Binding-site contacts:
Ligand atom O5 contacts residue ASN47 of chain 26.F at 2.2 Å (h-bond).
Ligand atom C2 contacts residue ASN47 of chain 26.F at 2.6 Å.
Ligand atom O7 contacts residue ASN47 of chain 26.F at 3.9 Å.
Ligand atom C7 contacts residue ASN47 of chain 26.F at 3.8 Å.
Ligand atom C3 contacts residue ASN47 of chain 26.F at 3.9 Å.
Ligand atom C6 contacts residue ASN47 of chain 26.F at 4.0 Å.
Ligand atom N2 contacts residue ASN47 of chain 26.F at 3.2 Å (h-bond).
Ligand atom C5 contacts residue ASN47 of chain 26.F at 3.4 Å.
Ligand atom C4 contacts residue ASN47 of chain 26.F at 4.2 Å.
Ligand atom C1 contacts residue ASN47 of chain 26.F at 1.4 Å.

A small-molecule ligand and the protein it binds are described below.
Small molecule (SMILES): CC(=O)N[C@H]1[C@H](O[C@H]2[C@H](O)[C@@H](NC(C)=O)CO[C@@H]2CO)O[C@H](CO)[C@@H](O)[C@@H]1O

Sequence of chain 26.F:
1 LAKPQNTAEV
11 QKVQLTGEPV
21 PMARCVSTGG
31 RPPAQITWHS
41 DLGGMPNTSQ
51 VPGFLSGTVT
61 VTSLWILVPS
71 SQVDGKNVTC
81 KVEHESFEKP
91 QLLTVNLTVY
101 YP